Binding-site contacts:
Ligand atom O3D contacts residue THR167 of chain 1.F at 3.2 Å (h-bond).
Ligand atom N1 contacts residue TYR376 of chain 1.F at 3.8 Å.
Ligand atom O1A contacts residue MET45 of chain 1.F at 3.7 Å.
Ligand atom C6 contacts residue GLY35 of chain 1.F at 3.8 Å.
Ligand atom O1D contacts residue HIS227 of chain 1.F at 3.0 Å (h-bond).
Ligand atom O3A contacts residue GLY308 of chain 1.F at 4.1 Å.
Ligand atom O2D contacts residue THR167 of chain 1.F at 4.0 Å.
Ligand atom C6 contacts residue TYR376 of chain 1.F at 3.9 Å (hydrophobic).
Ligand atom O1A contacts residue THR44 of chain 1.F at 3.4 Å.
Ligand atom N3 contacts residue GLY35 of chain 1.F at 3.8 Å.
Ligand atom O2D contacts residue TYR169 of chain 1.F at 3.8 Å.
Ligand atom O2A contacts residue ALA34 of chain 1.F at 3.5 Å.
Ligand atom O1B contacts residue PHE307 of chain 1.F at 3.9 Å.
Ligand atom O2B contacts residue GLY306 of chain 1.F at 4.0 Å.
Ligand atom C5' contacts residue THR44 of chain 1.F at 4.1 Å.
Ligand atom O1B contacts residue GLY308 of chain 1.F at 3.5 Å (h-bond).
Ligand atom N6 contacts residue TYR376 of chain 1.F at 3.6 Å.
Ligand atom N1 contacts residue GLY35 of chain 1.F at 3.6 Å (h-bond).
Ligand atom C2D contacts residue GLU83 of chain 1.F at 3.5 Å.
Ligand atom C5 contacts residue GLY35 of chain 1.F at 4.0 Å.
Ligand atom C1D contacts residue GLU83 of chain 1.F at 3.2 Å.
Ligand atom O5D contacts residue MET45 of chain 1.F at 3.9 Å.
Ligand atom O2' contacts residue PRO334 of chain 1.F at 3.3 Å.
Ligand atom PA contacts residue THR44 of chain 1.F at 4.1 Å.
Ligand atom O4D contacts residue GLU83 of chain 1.F at 2.9 Å (salt-bridge).
Ligand atom O2B contacts residue ALA34 of chain 1.F at 3.2 Å.
Ligand atom O3' contacts residue PHE307 of chain 1.F at 3.6 Å.
Ligand atom O3' contacts residue TYR333 of chain 1.F at 3.4 Å.
Ligand atom N1 contacts residue PHE377 of chain 1.F at 4.1 Å.
Ligand atom C4D contacts residue GLU83 of chain 1.F at 3.6 Å.
Ligand atom O5' contacts residue GLY308 of chain 1.F at 3.9 Å.
Ligand atom O2D contacts residue HIS227 of chain 1.F at 3.8 Å.
Ligand atom O4' contacts residue GLY35 of chain 1.F at 4.1 Å.
Ligand atom C2' contacts residue GLU335 of chain 1.F at 3.9 Å.
Ligand atom C2 contacts residue GLY35 of chain 1.F at 3.6 Å.
Ligand atom O2A contacts residue GLY35 of chain 1.F at 3.9 Å.
Ligand atom O2' contacts residue GLU335 of chain 1.F at 2.7 Å (salt-bridge).
Ligand atom C1D contacts residue HIS227 of chain 1.F at 3.8 Å.
Ligand atom C4 contacts residue GLY35 of chain 1.F at 4.0 Å.
Ligand atom C5D contacts residue GLU83 of chain 1.F at 3.5 Å.

The protein below binds the small molecule below.
Small molecule (SMILES): Nc1ncnc2c1ncn2[C@@H]1O[C@H](COP(=O)(O)OP(=O)(O)OC[C@H]2O[C@H](O)[C@H](O)[C@@H]2O)[C@@H](O)[C@H]1O

Sequence of chain 1.F:
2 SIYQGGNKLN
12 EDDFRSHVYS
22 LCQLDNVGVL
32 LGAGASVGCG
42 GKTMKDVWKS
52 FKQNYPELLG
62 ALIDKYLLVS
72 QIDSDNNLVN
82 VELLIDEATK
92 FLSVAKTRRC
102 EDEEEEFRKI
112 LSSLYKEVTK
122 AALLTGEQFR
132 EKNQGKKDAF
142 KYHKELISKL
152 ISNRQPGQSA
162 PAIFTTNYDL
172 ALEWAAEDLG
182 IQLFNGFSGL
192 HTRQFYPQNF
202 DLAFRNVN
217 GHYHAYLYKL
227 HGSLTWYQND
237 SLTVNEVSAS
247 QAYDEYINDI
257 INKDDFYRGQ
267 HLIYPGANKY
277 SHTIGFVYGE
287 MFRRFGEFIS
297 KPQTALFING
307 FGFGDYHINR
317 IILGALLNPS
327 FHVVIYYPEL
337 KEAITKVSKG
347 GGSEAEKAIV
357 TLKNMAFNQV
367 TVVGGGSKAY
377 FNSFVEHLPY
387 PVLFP